The small molecule below binds the protein below.
Small molecule (SMILES): N[C@@H](CC(=O)O)C(=O)O

Binding-site contacts:
Ligand atom CG contacts residue CA1 of chain 1.H at 3.5 Å.
Ligand atom CG contacts residue GLY75 of chain 1.B at 3.3 Å.
Ligand atom OD1 contacts residue GLY75 of chain 1.B at 2.9 Å (h-bond).
Ligand atom CB contacts residue CA1 of chain 1.J at 4.4 Å.
Ligand atom CG contacts residue ASP1 of chain 1.N at 4.1 Å.
Ligand atom O contacts residue CA1 of chain 1.H at 2.5 Å.
Ligand atom CB contacts residue CA1 of chain 1.H at 4.0 Å.
Ligand atom OD2 contacts residue GLY75 of chain 1.B at 3.3 Å (h-bond).
Ligand atom OD1 contacts residue CA1 of chain 1.H at 2.3 Å.
Ligand atom CG contacts residue CA1 of chain 1.J at 2.9 Å.
Ligand atom O contacts residue ASP1 of chain 1.N at 2.9 Å (salt-bridge).
Ligand atom C contacts residue CA1 of chain 1.H at 3.4 Å.
Ligand atom CA contacts residue GLY75 of chain 1.B at 4.2 Å.
Ligand atom N contacts residue MET71 of chain 1.B at 4.1 Å.
Ligand atom OD1 contacts residue ASP1 of chain 1.N at 2.9 Å (salt-bridge).
Ligand atom OD2 contacts residue CA1 of chain 1.J at 2.6 Å.
Ligand atom C contacts residue ASP1 of chain 1.N at 4.1 Å.
Ligand atom CB contacts residue GLY75 of chain 1.B at 3.8 Å.
Ligand atom OD1 contacts residue CA1 of chain 1.J at 2.4 Å.
Ligand atom N contacts residue GLY75 of chain 1.B at 3.4 Å.
Ligand atom N contacts residue CA1 of chain 1.H at 2.5 Å.
Ligand atom CA contacts residue CA1 of chain 1.H at 3.4 Å.

Sequence of chain 1.B:
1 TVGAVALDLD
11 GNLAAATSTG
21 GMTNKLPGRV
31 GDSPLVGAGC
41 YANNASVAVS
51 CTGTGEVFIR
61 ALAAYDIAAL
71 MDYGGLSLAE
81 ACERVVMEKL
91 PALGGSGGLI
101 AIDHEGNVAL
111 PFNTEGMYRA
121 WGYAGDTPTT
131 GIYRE